Binding-site contacts:
Ligand atom O6 contacts residue GLU278 of chain 1.C at 4.4 Å.
Ligand atom O5 contacts residue GLU278 of chain 1.C at 3.9 Å.
Ligand atom O3 contacts residue ASN279 of chain 1.C at 3.3 Å (h-bond).
Ligand atom C5 contacts residue GLU278 of chain 1.C at 3.7 Å.
Ligand atom C4 contacts residue ASN279 of chain 1.C at 4.2 Å.
Ligand atom N2 contacts residue ASN279 of chain 1.C at 3.5 Å (h-bond).
Ligand atom O5 contacts residue ASN279 of chain 1.C at 2.4 Å (h-bond).
Ligand atom C8 contacts residue ASN277 of chain 1.C at 4.5 Å.
Ligand atom C2 contacts residue GLU278 of chain 1.C at 3.8 Å.
Ligand atom C7 contacts residue ASN279 of chain 1.C at 4.0 Å.
Ligand atom C6 contacts residue LYS555 of chain 1.A at 3.3 Å.
Ligand atom C2 contacts residue ASN279 of chain 1.C at 2.5 Å.
Ligand atom C7 contacts residue GLU278 of chain 1.C at 3.1 Å.
Ligand atom C5 contacts residue LYS555 of chain 1.A at 4.5 Å.
Ligand atom O7 contacts residue ASN277 of chain 1.C at 2.5 Å (h-bond).
Ligand atom O7 contacts residue ASN279 of chain 1.C at 3.7 Å.
Ligand atom C8 contacts residue GLU278 of chain 1.C at 3.3 Å.
Ligand atom C7 contacts residue ASN277 of chain 1.C at 3.6 Å.
Ligand atom N2 contacts residue GLU278 of chain 1.C at 3.1 Å (salt-bridge).
Ligand atom O7 contacts residue GLU278 of chain 1.C at 3.8 Å.
Ligand atom O6 contacts residue LYS555 of chain 1.A at 3.7 Å.
Ligand atom C5 contacts residue ASN279 of chain 1.C at 3.6 Å.
Ligand atom C1 contacts residue ASN279 of chain 1.C at 1.4 Å.
Ligand atom C1 contacts residue GLU278 of chain 1.C at 3.4 Å.
Ligand atom C3 contacts residue ASN279 of chain 1.C at 3.4 Å.

This small molecule binds to this protein.
Small molecule (SMILES): CC(=O)N[C@@H]1[C@@H](O)[C@H](O)[C@@H](CO)O[C@H]1O

Sequence of chain 1.A:
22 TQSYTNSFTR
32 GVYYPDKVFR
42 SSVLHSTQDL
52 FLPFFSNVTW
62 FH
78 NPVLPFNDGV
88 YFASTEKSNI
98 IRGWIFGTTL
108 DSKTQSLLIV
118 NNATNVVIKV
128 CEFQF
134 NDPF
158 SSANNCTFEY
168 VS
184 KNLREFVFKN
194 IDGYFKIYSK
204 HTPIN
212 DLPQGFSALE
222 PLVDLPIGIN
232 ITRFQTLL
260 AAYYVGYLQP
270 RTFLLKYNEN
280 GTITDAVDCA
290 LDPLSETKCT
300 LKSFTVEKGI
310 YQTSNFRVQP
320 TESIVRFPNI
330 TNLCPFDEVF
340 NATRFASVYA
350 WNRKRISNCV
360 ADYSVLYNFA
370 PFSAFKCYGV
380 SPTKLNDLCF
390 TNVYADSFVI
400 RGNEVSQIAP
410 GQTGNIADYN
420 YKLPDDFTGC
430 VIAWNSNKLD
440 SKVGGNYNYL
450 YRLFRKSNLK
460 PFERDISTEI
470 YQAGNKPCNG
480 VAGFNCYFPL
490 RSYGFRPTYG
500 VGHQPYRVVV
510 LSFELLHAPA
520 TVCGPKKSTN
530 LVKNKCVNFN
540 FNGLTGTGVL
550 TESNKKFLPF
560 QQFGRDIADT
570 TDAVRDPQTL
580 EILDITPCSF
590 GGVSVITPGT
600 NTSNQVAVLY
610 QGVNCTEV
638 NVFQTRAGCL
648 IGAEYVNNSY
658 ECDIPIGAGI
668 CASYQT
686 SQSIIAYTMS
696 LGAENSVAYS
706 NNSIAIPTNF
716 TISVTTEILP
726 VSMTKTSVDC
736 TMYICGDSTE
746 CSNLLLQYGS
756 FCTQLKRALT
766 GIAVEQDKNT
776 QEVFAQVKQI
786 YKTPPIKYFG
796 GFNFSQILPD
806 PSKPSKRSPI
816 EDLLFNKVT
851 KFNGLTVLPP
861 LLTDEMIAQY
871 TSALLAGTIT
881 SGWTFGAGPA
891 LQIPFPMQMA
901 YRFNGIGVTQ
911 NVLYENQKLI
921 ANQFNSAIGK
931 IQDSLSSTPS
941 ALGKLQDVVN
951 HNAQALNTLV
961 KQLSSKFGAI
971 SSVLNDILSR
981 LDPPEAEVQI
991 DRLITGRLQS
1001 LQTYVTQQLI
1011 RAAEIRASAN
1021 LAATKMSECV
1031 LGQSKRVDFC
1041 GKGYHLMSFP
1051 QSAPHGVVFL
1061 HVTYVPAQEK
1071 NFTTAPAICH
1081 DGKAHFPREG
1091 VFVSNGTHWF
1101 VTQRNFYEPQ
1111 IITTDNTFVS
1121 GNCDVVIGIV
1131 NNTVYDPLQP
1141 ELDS

Sequence of chain 1.C:
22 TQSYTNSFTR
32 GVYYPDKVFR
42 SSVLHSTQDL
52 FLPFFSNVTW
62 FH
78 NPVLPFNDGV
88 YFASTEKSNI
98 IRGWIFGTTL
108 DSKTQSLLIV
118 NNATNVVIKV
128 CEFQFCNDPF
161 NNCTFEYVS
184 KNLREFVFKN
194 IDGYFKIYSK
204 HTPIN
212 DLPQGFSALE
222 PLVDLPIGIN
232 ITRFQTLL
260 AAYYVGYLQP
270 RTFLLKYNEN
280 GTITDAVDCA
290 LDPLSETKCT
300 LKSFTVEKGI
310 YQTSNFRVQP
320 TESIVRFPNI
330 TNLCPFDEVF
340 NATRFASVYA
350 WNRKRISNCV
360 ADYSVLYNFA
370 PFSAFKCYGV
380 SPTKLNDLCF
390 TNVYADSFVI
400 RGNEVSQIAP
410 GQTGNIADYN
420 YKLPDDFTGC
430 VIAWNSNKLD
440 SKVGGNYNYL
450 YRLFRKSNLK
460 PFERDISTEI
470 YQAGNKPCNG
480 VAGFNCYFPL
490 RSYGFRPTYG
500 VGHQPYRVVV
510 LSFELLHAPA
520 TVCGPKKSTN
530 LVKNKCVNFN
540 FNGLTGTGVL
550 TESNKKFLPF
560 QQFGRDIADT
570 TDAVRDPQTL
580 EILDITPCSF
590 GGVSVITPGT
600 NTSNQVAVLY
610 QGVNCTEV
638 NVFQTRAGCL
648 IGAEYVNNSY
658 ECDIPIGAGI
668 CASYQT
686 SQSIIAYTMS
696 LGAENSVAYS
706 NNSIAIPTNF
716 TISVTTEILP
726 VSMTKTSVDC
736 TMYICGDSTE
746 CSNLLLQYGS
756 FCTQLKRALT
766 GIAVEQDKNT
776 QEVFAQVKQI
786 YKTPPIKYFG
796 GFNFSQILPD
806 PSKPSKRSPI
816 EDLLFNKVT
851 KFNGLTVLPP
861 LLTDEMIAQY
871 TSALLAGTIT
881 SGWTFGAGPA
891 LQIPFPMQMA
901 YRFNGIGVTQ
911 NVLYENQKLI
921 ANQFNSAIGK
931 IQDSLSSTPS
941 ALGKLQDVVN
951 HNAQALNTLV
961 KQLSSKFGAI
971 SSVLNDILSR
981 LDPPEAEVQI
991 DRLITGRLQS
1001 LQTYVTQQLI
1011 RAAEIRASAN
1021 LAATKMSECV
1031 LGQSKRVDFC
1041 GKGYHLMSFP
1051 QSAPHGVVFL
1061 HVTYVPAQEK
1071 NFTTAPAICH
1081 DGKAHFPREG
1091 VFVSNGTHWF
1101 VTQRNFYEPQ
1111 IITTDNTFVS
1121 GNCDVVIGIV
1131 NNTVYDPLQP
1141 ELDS